Binding-site contacts:
Ligand atom C1 contacts residue ASN19 of chain 1.A at 1.4 Å.
Ligand atom O4 contacts residue ASP36 of chain 1.B at 4.5 Å.
Ligand atom C3 contacts residue THR18 of chain 1.A at 4.0 Å.
Ligand atom N2 contacts residue ASN19 of chain 1.A at 2.9 Å (h-bond).
Ligand atom C7 contacts residue THR21 of chain 1.A at 4.4 Å.
Ligand atom C4 contacts residue THR18 of chain 1.A at 3.7 Å.
Ligand atom C1 contacts residue TRP22 of chain 1.A at 3.9 Å (hydrophobic).
Ligand atom C6 contacts residue TRP22 of chain 1.A at 3.9 Å (hydrophobic).
Ligand atom O5 contacts residue THR18 of chain 1.A at 4.0 Å.
Ligand atom C2 contacts residue THR21 of chain 1.A at 4.5 Å.
Ligand atom C5 contacts residue ASN19 of chain 1.A at 3.7 Å.
Ligand atom C4 contacts residue ASN19 of chain 1.A at 4.2 Å.
Ligand atom C5 contacts residue THR18 of chain 1.A at 3.5 Å.
Ligand atom C6 contacts residue THR18 of chain 1.A at 3.5 Å.
Ligand atom O5 contacts residue TRP22 of chain 1.A at 4.2 Å.
Ligand atom C2 contacts residue ASN19 of chain 1.A at 2.4 Å.
Ligand atom C8 contacts residue ASN19 of chain 1.A at 4.4 Å.
Ligand atom N2 contacts residue THR21 of chain 1.A at 3.7 Å.
Ligand atom C5 contacts residue TRP22 of chain 1.A at 4.3 Å (hydrophobic).
Ligand atom O5 contacts residue TRP22 of chain 1.A at 3.8 Å.
Ligand atom C1 contacts residue THR21 of chain 1.A at 4.1 Å.
Ligand atom C3 contacts residue ASN19 of chain 1.A at 3.8 Å.
Ligand atom C8 contacts residue THR21 of chain 1.A at 4.3 Å.
Ligand atom O7 contacts residue ASN19 of chain 1.A at 3.3 Å (h-bond).
Ligand atom C7 contacts residue ASN19 of chain 1.A at 3.3 Å.
Ligand atom O5 contacts residue ASN19 of chain 1.A at 2.4 Å (h-bond).
Ligand atom C6 contacts residue TRP22 of chain 1.A at 4.1 Å (hydrophobic).
Ligand atom C5 contacts residue TRP22 of chain 1.A at 4.0 Å (hydrophobic).
Ligand atom O6 contacts residue THR18 of chain 1.A at 4.0 Å.

Sequence of chain 1.B:
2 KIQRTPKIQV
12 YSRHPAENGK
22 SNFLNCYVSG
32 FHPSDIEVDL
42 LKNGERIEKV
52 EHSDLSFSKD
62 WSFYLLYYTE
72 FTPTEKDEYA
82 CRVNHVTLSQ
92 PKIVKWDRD

The small molecule below binds the protein below.
Small molecule (SMILES): CC(=O)N[C@H]1[C@H](O[C@H]2[C@H](O)[C@@H](NC(C)=O)CO[C@@H]2CO[C@@H]2O[C@@H](C)[C@@H](O)[C@@H](O)[C@@H]2O)O[C@H](CO)[C@@H](O)[C@@H]1O

Sequence of chain 1.A:
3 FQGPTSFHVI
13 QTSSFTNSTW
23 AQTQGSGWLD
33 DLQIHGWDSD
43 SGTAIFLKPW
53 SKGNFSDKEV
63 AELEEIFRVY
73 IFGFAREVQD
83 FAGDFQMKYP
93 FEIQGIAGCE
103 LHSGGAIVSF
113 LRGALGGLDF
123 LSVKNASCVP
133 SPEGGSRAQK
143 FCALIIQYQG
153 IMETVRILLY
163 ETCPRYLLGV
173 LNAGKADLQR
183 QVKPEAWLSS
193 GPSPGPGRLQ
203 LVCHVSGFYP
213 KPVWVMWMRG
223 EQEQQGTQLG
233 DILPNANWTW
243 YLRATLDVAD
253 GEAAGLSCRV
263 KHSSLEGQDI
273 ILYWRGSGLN